Binding-site contacts:
Ligand atom C09 contacts residue MET235 of chain 1.A at 3.5 Å (hydrophobic).
Ligand atom C12 contacts residue MET235 of chain 1.A at 3.0 Å (hydrophobic).
Ligand atom C13 contacts residue ILE275 of chain 1.A at 4.0 Å (hydrophobic).
Ligand atom N04 contacts residue PRO241 of chain 1.A at 3.1 Å.
Ligand atom C09 contacts residue ILE281 of chain 1.A at 3.5 Å (hydrophobic).
Ligand atom C07 contacts residue MET235 of chain 1.A at 3.8 Å (hydrophobic).
Ligand atom C05 contacts residue MET282 of chain 1.A at 3.2 Å (hydrophobic).
Ligand atom C06 contacts residue MET282 of chain 1.A at 2.4 Å (hydrophobic).
Ligand atom C05 contacts residue PRO241 of chain 1.A at 3.6 Å (hydrophobic).
Ligand atom C11 contacts residue MET235 of chain 1.A at 3.0 Å (hydrophobic).
Ligand atom S02 contacts residue SER242 of chain 1.A at 4.0 Å.
Ligand atom C14 contacts residue GLU4 of chain 1.A at 4.0 Å.
Ligand atom O01 contacts residue PRO241 of chain 1.A at 2.9 Å (h-bond).
Ligand atom C06 contacts residue MET235 of chain 1.A at 3.9 Å (hydrophobic).
Ligand atom O03 contacts residue PRO241 of chain 1.A at 3.8 Å.
Ligand atom S10 contacts residue MET282 of chain 1.A at 3.2 Å.
Ligand atom C07 contacts residue PRO241 of chain 1.A at 3.3 Å (hydrophobic).
Ligand atom C14 contacts residue ILE275 of chain 1.A at 3.8 Å (hydrophobic).
Ligand atom O03 contacts residue SER242 of chain 1.A at 3.9 Å.
Ligand atom C13 contacts residue MET235 of chain 1.A at 4.1 Å (hydrophobic).
Ligand atom C08 contacts residue MET235 of chain 1.A at 3.2 Å (hydrophobic).
Ligand atom C08 contacts residue PRO241 of chain 1.A at 4.1 Å (hydrophobic).
Ligand atom S10 contacts residue ALA278 of chain 1.A at 3.7 Å.
Ligand atom C09 contacts residue ASP236 of chain 1.A at 3.0 Å.
Ligand atom C09 contacts residue MET282 of chain 1.A at 3.0 Å (hydrophobic).
Ligand atom C07 contacts residue MET282 of chain 1.A at 1.8 Å (hydrophobic).
Ligand atom C16 contacts residue MET235 of chain 1.A at 4.1 Å (hydrophobic).
Ligand atom O01 contacts residue MET235 of chain 1.A at 2.8 Å.
Ligand atom C08 contacts residue MET282 of chain 1.A at 2.3 Å (hydrophobic).
Ligand atom N04 contacts residue MET235 of chain 1.A at 2.2 Å.
Ligand atom S02 contacts residue PRO241 of chain 1.A at 3.7 Å.
Ligand atom S10 contacts residue MET235 of chain 1.A at 3.5 Å.
Ligand atom C08 contacts residue ASP236 of chain 1.A at 3.5 Å.
Ligand atom C12 contacts residue MET3 of chain 1.A at 3.3 Å (hydrophobic).
Ligand atom S02 contacts residue MET235 of chain 1.A at 2.8 Å.
Ligand atom C06 contacts residue PRO241 of chain 1.A at 3.6 Å (hydrophobic).
Ligand atom O01 contacts residue SER242 of chain 1.A at 3.1 Å (h-bond).
Ligand atom C05 contacts residue MET235 of chain 1.A at 3.4 Å (hydrophobic).
Ligand atom C13 contacts residue MET3 of chain 1.A at 3.2 Å (hydrophobic).
Ligand atom S10 contacts residue ILE281 of chain 1.A at 3.7 Å.

The protein below binds the small molecule below.
Small molecule (SMILES): O=S(=O)(NCc1cccs1)c1ccccc1

Sequence of chain 1.A:
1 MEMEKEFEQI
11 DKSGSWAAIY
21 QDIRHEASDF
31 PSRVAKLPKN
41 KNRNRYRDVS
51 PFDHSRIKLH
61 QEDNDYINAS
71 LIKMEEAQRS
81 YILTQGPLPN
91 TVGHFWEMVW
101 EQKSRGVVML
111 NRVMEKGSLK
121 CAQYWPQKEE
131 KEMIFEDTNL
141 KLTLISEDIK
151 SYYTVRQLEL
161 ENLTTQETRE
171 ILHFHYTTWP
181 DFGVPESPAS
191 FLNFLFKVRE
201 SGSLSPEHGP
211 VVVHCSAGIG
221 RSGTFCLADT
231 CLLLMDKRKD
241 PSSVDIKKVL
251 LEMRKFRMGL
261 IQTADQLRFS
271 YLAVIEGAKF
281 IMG